Sequence of chain 1.D:
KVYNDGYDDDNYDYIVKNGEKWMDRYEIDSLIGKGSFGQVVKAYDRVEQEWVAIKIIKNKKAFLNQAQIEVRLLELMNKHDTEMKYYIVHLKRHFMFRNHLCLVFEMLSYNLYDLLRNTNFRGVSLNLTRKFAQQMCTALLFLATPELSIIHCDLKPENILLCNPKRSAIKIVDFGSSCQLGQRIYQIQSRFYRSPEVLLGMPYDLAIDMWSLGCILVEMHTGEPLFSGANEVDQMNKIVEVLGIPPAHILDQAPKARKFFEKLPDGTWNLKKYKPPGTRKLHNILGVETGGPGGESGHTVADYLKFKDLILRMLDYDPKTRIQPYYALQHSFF

Binding-site contacts:
Ligand atom CAE contacts residue GLU117 of chain 1.D at 3.3 Å.
Ligand atom CAD contacts residue LEU172 of chain 1.D at 4.2 Å (hydrophobic).
Ligand atom CAM contacts residue LEU172 of chain 1.D at 4.0 Å (hydrophobic).
Ligand atom CAD contacts residue ALA64 of chain 1.D at 3.4 Å (hydrophobic).
Ligand atom FAC contacts residue SER120 of chain 1.D at 4.0 Å.
Ligand atom FAC contacts residue LEU172 of chain 1.D at 3.4 Å.
Ligand atom FAC contacts residue MET118 of chain 1.D at 4.4 Å.
Ligand atom CAE contacts residue LEU119 of chain 1.D at 4.2 Å (hydrophobic).
Ligand atom CAN contacts residue ALA64 of chain 1.D at 4.1 Å (hydrophobic).
Ligand atom OAB contacts residue ASP185 of chain 1.D at 3.4 Å.
Ligand atom CAF contacts residue LEU172 of chain 1.D at 3.3 Å (hydrophobic).
Ligand atom CAF contacts residue VAL51 of chain 1.D at 4.5 Å (hydrophobic).
Ligand atom SAI contacts residue PHE116 of chain 1.D at 3.9 Å.
Ligand atom CAN contacts residue PHE116 of chain 1.D at 4.5 Å (hydrophobic).
Ligand atom CAL contacts residue VAL184 of chain 1.D at 4.2 Å (hydrophobic).
Ligand atom FAC contacts residue ILE43 of chain 1.D at 4.3 Å.
Ligand atom CAD contacts residue GLU117 of chain 1.D at 3.4 Å.
Ligand atom OAB contacts residue PHE48 of chain 1.D at 4.2 Å.
Ligand atom CAK contacts residue LEU119 of chain 1.D at 4.2 Å (hydrophobic).
Ligand atom SAI contacts residue VAL100 of chain 1.D at 4.5 Å.
Ligand atom CAA contacts residue VAL51 of chain 1.D at 4.2 Å (hydrophobic).
Ligand atom CAD contacts residue LEU119 of chain 1.D at 3.7 Å (hydrophobic).
Ligand atom SAI contacts residue VAL184 of chain 1.D at 4.3 Å.
Ligand atom NAH contacts residue LYS66 of chain 1.D at 4.4 Å.
Ligand atom CAJ contacts residue ASP185 of chain 1.D at 4.0 Å.
Ligand atom CAJ contacts residue LYS66 of chain 1.D at 4.3 Å.
Ligand atom FAC contacts residue LEU119 of chain 1.D at 3.1 Å.
Ligand atom CAK contacts residue LEU172 of chain 1.D at 3.4 Å (hydrophobic).
Ligand atom NAH contacts residue ASP185 of chain 1.D at 4.3 Å.
Ligand atom CAD contacts residue MET118 of chain 1.D at 4.3 Å (hydrophobic).
Ligand atom CAE contacts residue ALA64 of chain 1.D at 3.5 Å (hydrophobic).
Ligand atom CAE contacts residue VAL100 of chain 1.D at 4.1 Å (hydrophobic).
Ligand atom NAG contacts residue VAL51 of chain 1.D at 4.2 Å.
Ligand atom NAH contacts residue VAL184 of chain 1.D at 4.5 Å.
Ligand atom CAJ contacts residue VAL51 of chain 1.D at 4.5 Å (hydrophobic).
Ligand atom CAE contacts residue PHE116 of chain 1.D at 4.1 Å (hydrophobic).
Ligand atom OAB contacts residue LYS66 of chain 1.D at 3.4 Å (salt-bridge).
Ligand atom CAM contacts residue VAL51 of chain 1.D at 4.3 Å (hydrophobic).
Ligand atom CAN contacts residue VAL184 of chain 1.D at 4.4 Å (hydrophobic).
Ligand atom CAK contacts residue ALA64 of chain 1.D at 4.0 Å (hydrophobic).

This small molecule binds to this protein.
Small molecule (SMILES): CC(=O)Nc1nc2cc(F)ccc2s1